Sequence of chain 1.A:
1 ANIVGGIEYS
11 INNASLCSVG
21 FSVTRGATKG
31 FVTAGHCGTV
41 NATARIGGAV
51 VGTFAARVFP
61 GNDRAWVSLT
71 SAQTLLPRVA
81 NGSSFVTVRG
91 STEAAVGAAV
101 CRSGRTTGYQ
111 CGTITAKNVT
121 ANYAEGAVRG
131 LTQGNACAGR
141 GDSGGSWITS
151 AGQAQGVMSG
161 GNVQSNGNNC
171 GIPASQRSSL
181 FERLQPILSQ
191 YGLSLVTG

Binding-site contacts:
Ligand atom N contacts residue TYR123 of chain 1.A at 3.5 Å.
Ligand atom O contacts residue GLY160 of chain 1.A at 3.1 Å.
Ligand atom N contacts residue GLY161 of chain 1.A at 2.9 Å (h-bond).
Ligand atom CD1 contacts residue ALA138 of chain 1.A at 4.0 Å (hydrophobic).
Ligand atom O contacts residue GLY161 of chain 1.A at 2.9 Å (h-bond).
Ligand atom O1 contacts residue ARG140 of chain 1.A at 3.8 Å.
Ligand atom N contacts residue HIS36 of chain 1.A at 3.5 Å (h-bond).
Ligand atom CB contacts residue GLY139 of chain 1.A at 3.7 Å.
Ligand atom C contacts residue GLY160 of chain 1.A at 4.0 Å.
Ligand atom N contacts residue SER143 of chain 1.A at 2.8 Å (h-bond).
Ligand atom CA contacts residue SER143 of chain 1.A at 2.4 Å.
Ligand atom CA contacts residue SER159 of chain 1.A at 3.5 Å.
Ligand atom CB contacts residue GLY161 of chain 1.A at 3.8 Å.
Ligand atom O1 contacts residue SER143 of chain 1.A at 2.3 Å (h-bond).
Ligand atom CD2 contacts residue ARG140 of chain 1.A at 4.0 Å.
Ligand atom B contacts residue HIS36 of chain 1.A at 3.3 Å.
Ligand atom CB contacts residue SER143 of chain 1.A at 3.0 Å.
Ligand atom O2 contacts residue SER143 of chain 1.A at 2.5 Å (h-bond).
Ligand atom CB contacts residue HIS36 of chain 1.A at 3.4 Å.
Ligand atom CA contacts residue HIS36 of chain 1.A at 4.0 Å.
Ligand atom C contacts residue SER159 of chain 1.A at 3.9 Å.
Ligand atom O1 contacts residue GLY141 of chain 1.A at 2.7 Å (h-bond).
Ligand atom CG contacts residue GLY160 of chain 1.A at 4.0 Å.
Ligand atom O contacts residue TYR123 of chain 1.A at 3.6 Å.
Ligand atom C contacts residue TYR123 of chain 1.A at 3.5 Å (hydrophobic).
Ligand atom CD1 contacts residue GLY161 of chain 1.A at 4.0 Å.
Ligand atom CG contacts residue TYR123 of chain 1.A at 3.8 Å (hydrophobic).
Ligand atom C contacts residue HIS36 of chain 1.A at 3.9 Å.
Ligand atom N contacts residue SER159 of chain 1.A at 3.2 Å (h-bond).
Ligand atom CA contacts residue GLY161 of chain 1.A at 3.1 Å.
Ligand atom CD2 contacts residue VAL163 of chain 1.A at 3.9 Å (hydrophobic).
Ligand atom N contacts residue TYR123 of chain 1.A at 3.9 Å.
Ligand atom C contacts residue GLY161 of chain 1.A at 3.4 Å.
Ligand atom O1 contacts residue ASP142 of chain 1.A at 3.4 Å (salt-bridge).
Ligand atom CG contacts residue GLY161 of chain 1.A at 4.0 Å.
Ligand atom B contacts residue SER143 of chain 1.A at 1.4 Å.
Ligand atom O2 contacts residue HIS36 of chain 1.A at 2.8 Å (h-bond).
Ligand atom CA contacts residue TYR123 of chain 1.A at 3.8 Å (hydrophobic).
Ligand atom CD contacts residue TYR123 of chain 1.A at 3.6 Å (hydrophobic).
Ligand atom CD1 contacts residue GLY139 of chain 1.A at 3.8 Å.

A protein and the small-molecule ligand that binds it are described below.
Small molecule (SMILES): CC(C)C[C@H](NC(=O)[C@@H]1CCCN1C(=O)[C@H](C)NC(=O)[C@H](C)N)B(O)O